A small-molecule ligand and the protein it binds are described below.
Small molecule (SMILES): CCOc1noc2cc(OCCC3CCN(c4ccc(C)nn4)CC3)ccc12

Binding-site contacts:
Ligand atom C15 contacts residue ILE123 of chain 24.A at 3.6 Å (hydrophobic).
Ligand atom C28 contacts residue ALA167 of chain 24.A at 3.1 Å (hydrophobic).
Ligand atom C17 contacts residue LEU182 of chain 24.A at 3.7 Å (hydrophobic).
Ligand atom C22 contacts residue ILE123 of chain 24.A at 3.6 Å (hydrophobic).
Ligand atom N24 contacts residue LEU216 of chain 24.A at 3.5 Å.
Ligand atom C04 contacts residue ASN211 of chain 24.A at 3.4 Å.
Ligand atom C09 contacts residue LEU101 of chain 24.A at 3.8 Å (hydrophobic).
Ligand atom C22 contacts residue ILE99 of chain 24.A at 3.9 Å (hydrophobic).
Ligand atom C13 contacts residue MET213 of chain 24.A at 3.4 Å (hydrophobic).
Ligand atom C18 contacts residue LEU182 of chain 24.A at 3.2 Å (hydrophobic).
Ligand atom C05 contacts residue LEU101 of chain 24.A at 3.9 Å (hydrophobic).
Ligand atom C28 contacts residue TYR143 of chain 24.A at 3.4 Å (hydrophobic).
Ligand atom N08 contacts residue LEU101 of chain 24.A at 3.8 Å.
Ligand atom C19 contacts residue LEU182 of chain 24.A at 3.6 Å (hydrophobic).
Ligand atom C27 contacts residue PHE180 of chain 24.A at 3.2 Å (hydrophobic).
Ligand atom C18 contacts residue ILE99 of chain 24.A at 3.8 Å (hydrophobic).
Ligand atom N07 contacts residue LEU101 of chain 24.A at 3.7 Å.
Ligand atom C10 contacts residue TYR191 of chain 24.A at 3.7 Å (hydrophobic).
Ligand atom C04 contacts residue MET213 of chain 24.A at 3.9 Å (hydrophobic).
Ligand atom C14 contacts residue HIS237 of chain 24.A at 3.5 Å.
Ligand atom O26 contacts residue PHE180 of chain 24.A at 3.7 Å.
Ligand atom C09 contacts residue TYR191 of chain 24.A at 3.6 Å (hydrophobic).
Ligand atom C01 contacts residue TYR192 of chain 24.A at 2.9 Å (hydrophobic).
Ligand atom C19 contacts residue TYR145 of chain 24.A at 3.2 Å (hydrophobic).
Ligand atom N24 contacts residue PHE180 of chain 24.A at 3.6 Å.
Ligand atom O23 contacts residue LEU216 of chain 24.A at 3.7 Å.
Ligand atom C28 contacts residue TYR145 of chain 24.A at 3.3 Å (hydrophobic).
Ligand atom C28 contacts residue MET144 of chain 24.A at 3.8 Å (hydrophobic).
Ligand atom C25 contacts residue PHE180 of chain 24.A at 3.5 Å (hydrophobic).
Ligand atom C18 contacts residue TYR145 of chain 24.A at 3.8 Å (hydrophobic).
Ligand atom N06 contacts residue LEU101 of chain 24.A at 3.2 Å.
Ligand atom C17 contacts residue ILE99 of chain 24.A at 3.8 Å (hydrophobic).
Ligand atom C03 contacts residue ASN211 of chain 24.A at 3.1 Å.
Ligand atom O26 contacts residue TYR145 of chain 24.A at 3.2 Å.
Ligand atom C12 contacts residue ILE99 of chain 24.A at 3.7 Å (hydrophobic).
Ligand atom C21 contacts residue ILE123 of chain 24.A at 3.8 Å (hydrophobic).
Ligand atom O16 contacts residue ILE99 of chain 24.A at 3.6 Å.
Ligand atom C15 contacts residue LEU182 of chain 24.A at 3.7 Å (hydrophobic).
Ligand atom C14 contacts residue SER121 of chain 24.A at 3.5 Å.
Ligand atom C01 contacts residue THR207 of chain 24.A at 2.9 Å.

Sequence of chain 24.A:
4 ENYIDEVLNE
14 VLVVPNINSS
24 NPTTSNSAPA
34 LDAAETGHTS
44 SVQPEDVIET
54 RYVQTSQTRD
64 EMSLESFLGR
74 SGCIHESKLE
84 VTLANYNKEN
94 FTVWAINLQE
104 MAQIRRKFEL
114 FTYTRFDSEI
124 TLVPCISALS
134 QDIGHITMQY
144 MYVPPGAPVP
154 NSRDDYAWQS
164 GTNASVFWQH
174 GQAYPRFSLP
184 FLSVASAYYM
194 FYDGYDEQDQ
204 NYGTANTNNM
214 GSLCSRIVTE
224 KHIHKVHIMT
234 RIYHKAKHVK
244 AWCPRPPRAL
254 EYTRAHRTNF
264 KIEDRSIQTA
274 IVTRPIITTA